Binding-site contacts:
Ligand atom C32 contacts residue ALA56 of chain 1.B at 3.6 Å (hydrophobic).
Ligand atom N18 contacts residue LEU108 of chain 1.B at 2.6 Å (h-bond).
Ligand atom C21 contacts residue GLY111 of chain 1.B at 3.5 Å.
Ligand atom N36 contacts residue ALA56 of chain 1.B at 3.2 Å.
Ligand atom C34 contacts residue LEU159 of chain 1.B at 3.6 Å (hydrophobic).
Ligand atom C19 contacts residue LEU31 of chain 1.B at 3.6 Å (hydrophobic).
Ligand atom C20 contacts residue GLY111 of chain 1.B at 3.4 Å.
Ligand atom C08 contacts residue ASP170 of chain 1.B at 3.7 Å.
Ligand atom N16 contacts residue LEU159 of chain 1.B at 3.7 Å.
Ligand atom N01 contacts residue ASP170 of chain 1.B at 3.6 Å.
Ligand atom C19 contacts residue GLY111 of chain 1.B at 3.5 Å.
Ligand atom N31 contacts residue LEU108 of chain 1.B at 3.3 Å (h-bond).
Ligand atom C30 contacts residue PRO109 of chain 1.B at 3.7 Å (hydrophobic).
Ligand atom C29 contacts residue GLY111 of chain 1.B at 3.7 Å.
Ligand atom C03 contacts residue ARG156 of chain 1.B at 3.5 Å.
Ligand atom C35 contacts residue ALA56 of chain 1.B at 3.6 Å (hydrophobic).
Ligand atom C06 contacts residue GLY32 of chain 1.B at 3.6 Å.
Ligand atom C32 contacts residue LEU159 of chain 1.B at 3.7 Å (hydrophobic).
Ligand atom N18 contacts residue TYR107 of chain 1.B at 3.6 Å.
Ligand atom C33 contacts residue LEU159 of chain 1.B at 3.4 Å (hydrophobic).
Ligand atom C02 contacts residue ARG156 of chain 1.B at 3.5 Å.
Ligand atom N01 contacts residue GLY169 of chain 1.B at 3.3 Å.
Ligand atom C15 contacts residue LEU159 of chain 1.B at 3.7 Å (hydrophobic).
Ligand atom C30 contacts residue LEU108 of chain 1.B at 3.2 Å (hydrophobic).
Ligand atom C19 contacts residue LEU108 of chain 1.B at 3.3 Å (hydrophobic).
Ligand atom C02 contacts residue ASP170 of chain 1.B at 3.6 Å.
Ligand atom C30 contacts residue TYR107 of chain 1.B at 3.6 Å (hydrophobic).
Ligand atom C06 contacts residue VAL39 of chain 1.B at 3.6 Å (hydrophobic).
Ligand atom C02 contacts residue ASN157 of chain 1.B at 3.6 Å.
Ligand atom C35 contacts residue GLU106 of chain 1.B at 3.6 Å.
Ligand atom C22 contacts residue GLY111 of chain 1.B at 3.7 Å.
Ligand atom C17 contacts residue LEU108 of chain 1.B at 3.6 Å (hydrophobic).
Ligand atom N01 contacts residue ASN157 of chain 1.B at 3.5 Å (h-bond).
Ligand atom N36 contacts residue GLU106 of chain 1.B at 2.8 Å (salt-bridge).
Ligand atom C20 contacts residue LEU31 of chain 1.B at 3.6 Å (hydrophobic).
Ligand atom C35 contacts residue MET105 of chain 1.B at 3.6 Å (hydrophobic).
Ligand atom N11 contacts residue GLY32 of chain 1.B at 3.6 Å.
Ligand atom C29 contacts residue PRO109 of chain 1.B at 3.7 Å (hydrophobic).
Ligand atom C30 contacts residue GLY111 of chain 1.B at 3.4 Å.
Ligand atom C03 contacts residue ASN157 of chain 1.B at 3.4 Å.

The small molecule below binds the protein below.
Small molecule (SMILES): N#CC[C@H](C1CCCC1)n1cc(-c2nc(Nc3ccc(C4CCNCC4)cc3)nc3[nH]ccc23)cn1

Sequence of chain 1.B:
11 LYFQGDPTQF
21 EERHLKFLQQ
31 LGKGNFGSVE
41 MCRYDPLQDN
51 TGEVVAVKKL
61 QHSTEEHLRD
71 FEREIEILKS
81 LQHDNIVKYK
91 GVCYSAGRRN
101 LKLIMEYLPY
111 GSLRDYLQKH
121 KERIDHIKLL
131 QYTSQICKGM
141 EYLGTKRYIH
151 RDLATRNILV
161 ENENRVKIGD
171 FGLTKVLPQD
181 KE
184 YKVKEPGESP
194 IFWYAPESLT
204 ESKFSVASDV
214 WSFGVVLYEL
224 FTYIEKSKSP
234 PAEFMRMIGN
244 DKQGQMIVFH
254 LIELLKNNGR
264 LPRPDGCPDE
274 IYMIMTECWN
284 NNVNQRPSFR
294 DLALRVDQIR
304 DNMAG